Sequence of chain 1.B:
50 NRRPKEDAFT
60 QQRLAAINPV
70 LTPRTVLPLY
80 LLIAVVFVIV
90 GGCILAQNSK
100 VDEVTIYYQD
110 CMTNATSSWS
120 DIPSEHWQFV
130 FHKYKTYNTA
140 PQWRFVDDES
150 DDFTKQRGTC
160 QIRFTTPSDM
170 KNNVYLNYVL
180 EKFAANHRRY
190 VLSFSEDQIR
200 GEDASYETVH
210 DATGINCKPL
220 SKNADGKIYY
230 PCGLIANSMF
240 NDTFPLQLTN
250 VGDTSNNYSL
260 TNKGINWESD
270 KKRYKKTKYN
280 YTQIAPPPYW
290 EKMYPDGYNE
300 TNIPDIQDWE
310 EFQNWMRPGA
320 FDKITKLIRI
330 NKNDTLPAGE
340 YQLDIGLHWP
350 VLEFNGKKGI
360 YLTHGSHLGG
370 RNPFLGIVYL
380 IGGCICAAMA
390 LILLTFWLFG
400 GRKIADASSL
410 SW

Binding-site contacts:
Ligand atom O3 contacts residue THR248 of chain 1.B at 4.5 Å.
Ligand atom C1 contacts residue GLN246 of chain 1.B at 3.9 Å.
Ligand atom C3 contacts residue ASN256 of chain 1.B at 3.6 Å.
Ligand atom C1 contacts residue SER254 of chain 1.B at 4.0 Å.
Ligand atom O3 contacts residue GLN246 of chain 1.B at 3.3 Å (h-bond).
Ligand atom O3 contacts residue ASN256 of chain 1.B at 3.7 Å.
Ligand atom O5 contacts residue ASN256 of chain 1.B at 2.4 Å (h-bond).
Ligand atom C5 contacts residue SER254 of chain 1.B at 3.6 Å.
Ligand atom O5 contacts residue GLN246 of chain 1.B at 4.2 Å.
Ligand atom C2 contacts residue GLN246 of chain 1.B at 4.2 Å.
Ligand atom O5 contacts residue SER254 of chain 1.B at 4.0 Å.
Ligand atom C6 contacts residue SER254 of chain 1.B at 4.4 Å.
Ligand atom O4 contacts residue SER254 of chain 1.B at 4.4 Å.
Ligand atom C2 contacts residue ASN256 of chain 1.B at 2.5 Å.
Ligand atom C7 contacts residue ASN256 of chain 1.B at 3.1 Å.
Ligand atom C6 contacts residue THR248 of chain 1.B at 3.8 Å.
Ligand atom C5 contacts residue ASN256 of chain 1.B at 3.7 Å.
Ligand atom C4 contacts residue ASN256 of chain 1.B at 4.3 Å.
Ligand atom O7 contacts residue ASN256 of chain 1.B at 2.9 Å (h-bond).
Ligand atom O6 contacts residue SER254 of chain 1.B at 4.4 Å.
Ligand atom N2 contacts residue ASN256 of chain 1.B at 3.2 Å (h-bond).
Ligand atom C1 contacts residue ASN256 of chain 1.B at 1.5 Å.
Ligand atom C8 contacts residue ASN256 of chain 1.B at 4.1 Å.
Ligand atom C8 contacts residue VAL250 of chain 1.B at 4.0 Å (hydrophobic).
Ligand atom O5 contacts residue THR248 of chain 1.B at 3.8 Å.
Ligand atom C5 contacts residue THR248 of chain 1.B at 4.4 Å.

This small molecule binds to this protein.
Small molecule (SMILES): CC(=O)N[C@H]1[C@H](OC[C@H]2OC[C@H](NC(C)=O)[C@@H](O)[C@@H]2O)O[C@H](CO)[C@@H](O)[C@@H]1O